Sequence of chain 1.A:
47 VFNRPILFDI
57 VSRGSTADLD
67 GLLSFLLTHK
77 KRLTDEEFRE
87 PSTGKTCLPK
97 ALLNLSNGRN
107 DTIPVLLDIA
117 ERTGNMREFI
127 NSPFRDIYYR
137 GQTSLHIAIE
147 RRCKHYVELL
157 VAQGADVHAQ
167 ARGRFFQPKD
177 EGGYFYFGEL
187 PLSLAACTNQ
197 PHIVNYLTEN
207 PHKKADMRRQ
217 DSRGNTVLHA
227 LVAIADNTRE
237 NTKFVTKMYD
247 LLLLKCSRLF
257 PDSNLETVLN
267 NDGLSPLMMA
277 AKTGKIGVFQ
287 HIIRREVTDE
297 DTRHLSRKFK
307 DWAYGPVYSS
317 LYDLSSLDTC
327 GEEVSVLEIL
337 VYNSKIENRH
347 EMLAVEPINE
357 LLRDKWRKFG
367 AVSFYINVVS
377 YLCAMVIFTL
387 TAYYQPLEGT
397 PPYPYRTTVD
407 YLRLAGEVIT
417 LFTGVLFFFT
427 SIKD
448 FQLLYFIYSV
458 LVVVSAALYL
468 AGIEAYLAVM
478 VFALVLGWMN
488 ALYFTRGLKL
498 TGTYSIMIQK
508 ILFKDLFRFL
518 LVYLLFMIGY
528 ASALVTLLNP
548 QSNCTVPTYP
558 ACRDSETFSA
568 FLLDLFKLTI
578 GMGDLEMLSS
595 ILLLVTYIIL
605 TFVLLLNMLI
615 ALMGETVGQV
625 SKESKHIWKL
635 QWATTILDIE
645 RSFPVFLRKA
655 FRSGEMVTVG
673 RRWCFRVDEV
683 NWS

Binding-site contacts:
Ligand atom C27 contacts residue TYR452 of chain 1.A at 3.7 Å (hydrophobic).
Ligand atom C13 contacts residue ALA380 of chain 1.A at 3.5 Å (hydrophobic).
Ligand atom O28 contacts residue GLN449 of chain 1.A at 3.8 Å.
Ligand atom C04 contacts residue ASN373 of chain 1.A at 3.0 Å.
Ligand atom O28 contacts residue PHE448 of chain 1.A at 3.2 Å (h-bond).
Ligand atom O31 contacts residue TYR452 of chain 1.A at 2.7 Å.
Ligand atom C38 contacts residue PHE491 of chain 1.A at 3.8 Å (hydrophobic).
Ligand atom C02 contacts residue SER369 of chain 1.A at 3.9 Å.
Ligand atom S16 contacts residue ASN373 of chain 1.A at 3.3 Å (h-bond).
Ligand atom C20 contacts residue ASP642 of chain 1.A at 3.8 Å.
Ligand atom C02 contacts residue SER646 of chain 1.A at 3.5 Å.
Ligand atom O42 contacts residue ASN373 of chain 1.A at 2.3 Å (h-bond).
Ligand atom S30 contacts residue TYR452 of chain 1.A at 3.8 Å.
Ligand atom C15 contacts residue SER376 of chain 1.A at 3.3 Å.
Ligand atom C38 contacts residue TYR490 of chain 1.A at 3.8 Å (hydrophobic).
Ligand atom C18 contacts residue SER646 of chain 1.A at 3.9 Å.
Ligand atom S16 contacts residue SER376 of chain 1.A at 3.1 Å (h-bond).
Ligand atom N19 contacts residue SER646 of chain 1.A at 3.6 Å.
Ligand atom C12 contacts residue ALA380 of chain 1.A at 3.9 Å (hydrophobic).
Ligand atom C18 contacts residue ASN373 of chain 1.A at 3.4 Å.
Ligand atom C01 contacts residue SER369 of chain 1.A at 3.3 Å.
Ligand atom O40 contacts residue TYR452 of chain 1.A at 3.5 Å.
Ligand atom C13 contacts residue SER376 of chain 1.A at 3.3 Å.
Ligand atom CL37 contacts residue VAL374 of chain 1.A at 3.2 Å.
Ligand atom C01 contacts residue PHE647 of chain 1.A at 3.8 Å (hydrophobic).
Ligand atom CL37 contacts residue TYR377 of chain 1.A at 3.9 Å.
Ligand atom C24 contacts residue SER646 of chain 1.A at 3.4 Å.
Ligand atom O41 contacts residue THR426 of chain 1.A at 2.9 Å.
Ligand atom C12 contacts residue THR419 of chain 1.A at 3.6 Å.
Ligand atom C39 contacts residue TYR490 of chain 1.A at 3.3 Å (hydrophobic).
Ligand atom C14 contacts residue TYR377 of chain 1.A at 3.4 Å (hydrophobic).
Ligand atom C14 contacts residue SER376 of chain 1.A at 3.0 Å.
Ligand atom CL37 contacts residue PHE491 of chain 1.A at 3.4 Å.
Ligand atom C04 contacts residue SER369 of chain 1.A at 3.8 Å.
Ligand atom C10 contacts residue PHE423 of chain 1.A at 3.8 Å (hydrophobic).
Ligand atom CL37 contacts residue ASN373 of chain 1.A at 3.1 Å.
Ligand atom C07 contacts residue ASN373 of chain 1.A at 3.6 Å.
Ligand atom C11 contacts residue PHE423 of chain 1.A at 3.5 Å (hydrophobic).
Ligand atom N06 contacts residue ASN373 of chain 1.A at 2.6 Å (h-bond).
Ligand atom C05 contacts residue ASN373 of chain 1.A at 3.2 Å.

This small molecule binds to this protein.
Small molecule (SMILES): CC(C)C[C@H](NC(=O)c1cc2ccccc2s1)C(=O)N1CCN(C(=O)[C@H](CO)NS(=O)(=O)c2ccc(Cl)cc2Cl)CC1